The small molecule below binds the protein below.
Small molecule (SMILES): CC(=O)N[C@@H]1[C@@H](O)[C@H](O)[C@@H](CO)O[C@H]1O

Sequence of chain 3.A:
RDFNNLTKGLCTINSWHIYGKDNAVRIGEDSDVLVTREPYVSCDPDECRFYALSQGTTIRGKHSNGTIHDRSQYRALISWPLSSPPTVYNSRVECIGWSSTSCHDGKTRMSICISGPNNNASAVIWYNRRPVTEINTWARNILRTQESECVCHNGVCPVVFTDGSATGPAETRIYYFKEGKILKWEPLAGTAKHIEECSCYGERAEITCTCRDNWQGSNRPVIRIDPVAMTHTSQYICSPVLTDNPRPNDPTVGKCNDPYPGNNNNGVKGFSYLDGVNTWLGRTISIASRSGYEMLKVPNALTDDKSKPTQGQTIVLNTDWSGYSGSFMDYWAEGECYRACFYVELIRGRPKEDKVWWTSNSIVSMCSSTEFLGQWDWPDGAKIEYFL

Binding-site contacts:
Ligand atom O3 contacts residue TRP357 of chain 3.A at 4.2 Å.
Ligand atom O7 contacts residue ASN65 of chain 3.A at 3.2 Å (h-bond).
Ligand atom C7 contacts residue ASN65 of chain 3.A at 3.2 Å.
Ligand atom C8 contacts residue ASN65 of chain 3.A at 4.4 Å.
Ligand atom C1 contacts residue TRP357 of chain 3.A at 3.7 Å (hydrophobic).
Ligand atom C3 contacts residue TRP357 of chain 3.A at 3.6 Å (hydrophobic).
Ligand atom C1 contacts residue ASN65 of chain 3.A at 1.4 Å.
Ligand atom C3 contacts residue ASN65 of chain 3.A at 3.9 Å.
Ligand atom C2 contacts residue ASN65 of chain 3.A at 2.5 Å.
Ligand atom C2 contacts residue TRP357 of chain 3.A at 4.0 Å (hydrophobic).
Ligand atom C5 contacts residue TRP357 of chain 3.A at 3.9 Å (hydrophobic).
Ligand atom O4 contacts residue TRP357 of chain 3.A at 4.4 Å.
Ligand atom O5 contacts residue ASN65 of chain 3.A at 2.3 Å (h-bond).
Ligand atom C8 contacts residue TRP357 of chain 3.A at 3.3 Å (hydrophobic).
Ligand atom C4 contacts residue TRP357 of chain 3.A at 4.4 Å (hydrophobic).
Ligand atom C5 contacts residue ASN65 of chain 3.A at 3.7 Å.
Ligand atom N2 contacts residue ASN65 of chain 3.A at 3.0 Å (h-bond).
Ligand atom C4 contacts residue ASN65 of chain 3.A at 4.3 Å.
Ligand atom O5 contacts residue TRP357 of chain 3.A at 4.2 Å.
Ligand atom C7 contacts residue TRP357 of chain 3.A at 3.8 Å (hydrophobic).
Ligand atom N2 contacts residue TRP357 of chain 3.A at 3.1 Å (h-bond).